This protein binds this small molecule.
Small molecule (SMILES): CC(=O)N[C@@H]1[C@@H](O)[C@H](O)[C@@H](CO)O[C@H]1O

Sequence of chain 27.C:
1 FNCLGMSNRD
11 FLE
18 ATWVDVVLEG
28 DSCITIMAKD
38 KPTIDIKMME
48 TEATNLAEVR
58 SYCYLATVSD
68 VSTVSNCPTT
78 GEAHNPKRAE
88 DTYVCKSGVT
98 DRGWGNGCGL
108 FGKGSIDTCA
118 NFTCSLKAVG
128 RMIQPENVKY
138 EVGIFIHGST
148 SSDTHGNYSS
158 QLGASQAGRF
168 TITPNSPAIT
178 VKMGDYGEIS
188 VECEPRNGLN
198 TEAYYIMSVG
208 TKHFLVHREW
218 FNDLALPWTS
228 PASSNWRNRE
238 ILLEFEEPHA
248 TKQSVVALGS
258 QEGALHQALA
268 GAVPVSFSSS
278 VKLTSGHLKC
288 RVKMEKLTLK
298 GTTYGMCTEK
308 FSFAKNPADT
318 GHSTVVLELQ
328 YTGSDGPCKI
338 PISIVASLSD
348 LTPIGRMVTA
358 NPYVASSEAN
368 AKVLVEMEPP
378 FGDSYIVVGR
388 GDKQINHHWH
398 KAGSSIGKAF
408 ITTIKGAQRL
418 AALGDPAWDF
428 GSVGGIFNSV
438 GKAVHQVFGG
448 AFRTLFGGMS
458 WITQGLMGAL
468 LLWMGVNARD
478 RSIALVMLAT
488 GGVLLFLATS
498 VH

Binding-site contacts:
Ligand atom C6 contacts residue SER157 of chain 27.C at 4.1 Å.
Ligand atom O6 contacts residue SER157 of chain 27.C at 4.4 Å.
Ligand atom C5 contacts residue SER156 of chain 27.C at 4.4 Å.
Ligand atom C2 contacts residue ASN154 of chain 27.C at 2.5 Å.
Ligand atom C8 contacts residue ASN154 of chain 27.C at 3.8 Å.
Ligand atom C4 contacts residue ASN154 of chain 27.C at 4.2 Å.
Ligand atom C1 contacts residue SER156 of chain 27.C at 4.1 Å.
Ligand atom C7 contacts residue ASN154 of chain 27.C at 3.4 Å.
Ligand atom C5 contacts residue SER157 of chain 27.C at 4.3 Å.
Ligand atom C3 contacts residue ASN154 of chain 27.C at 3.9 Å.
Ligand atom N2 contacts residue ASN154 of chain 27.C at 3.1 Å (h-bond).
Ligand atom C1 contacts residue ASN154 of chain 27.C at 1.4 Å.
Ligand atom C1 contacts residue SER157 of chain 27.C at 4.2 Å.
Ligand atom O5 contacts residue SER156 of chain 27.C at 4.3 Å.
Ligand atom O5 contacts residue ASN154 of chain 27.C at 2.3 Å (h-bond).
Ligand atom O7 contacts residue ASN154 of chain 27.C at 3.8 Å.
Ligand atom O5 contacts residue SER157 of chain 27.C at 3.5 Å (h-bond).
Ligand atom C5 contacts residue ASN154 of chain 27.C at 3.6 Å.